Binding-site contacts:
Ligand atom C9 contacts residue GLY118 of chain 1.B at 3.6 Å.
Ligand atom C1 contacts residue VAL217 of chain 1.B at 3.5 Å (hydrophobic).
Ligand atom C8 contacts residue SO41 of chain 1.M at 3.6 Å.
Ligand atom C10 contacts residue SO41 of chain 1.M at 3.4 Å.
Ligand atom C5 contacts residue PHE200 of chain 1.B at 3.7 Å (hydrophobic).
Ligand atom O3 contacts residue SO41 of chain 1.M at 3.7 Å.
Ligand atom C11 contacts residue PHE159 of chain 1.A at 3.8 Å (hydrophobic).
Ligand atom C7 contacts residue VAL217 of chain 1.B at 3.8 Å (hydrophobic).
Ligand atom N3 contacts residue PHE200 of chain 1.B at 3.7 Å.
Ligand atom C2 contacts residue GLY118 of chain 1.B at 3.3 Å.
Ligand atom C3 contacts residue MET219 of chain 1.B at 3.7 Å (hydrophobic).
Ligand atom C6 contacts residue PHE159 of chain 1.A at 3.5 Å (hydrophobic).
Ligand atom C9 contacts residue ALA117 of chain 1.B at 3.7 Å (hydrophobic).
Ligand atom C11 contacts residue PHE200 of chain 1.B at 3.7 Å (hydrophobic).
Ligand atom N1 contacts residue GLY118 of chain 1.B at 3.1 Å (h-bond).
Ligand atom C11 contacts residue HIS257 of chain 1.B at 3.3 Å.
Ligand atom O3 contacts residue PHE159 of chain 1.A at 3.3 Å.
Ligand atom C9 contacts residue ASN243 of chain 1.B at 3.7 Å.
Ligand atom O2 contacts residue MET219 of chain 1.B at 3.0 Å (h-bond).
Ligand atom N2 contacts residue SO41 of chain 1.M at 3.0 Å (h-bond).
Ligand atom N4 contacts residue GLY218 of chain 1.B at 3.5 Å.
Ligand atom O1 contacts residue ASN243 of chain 1.B at 3.0 Å (h-bond).
Ligand atom O3 contacts residue TYR88 of chain 1.B at 3.6 Å.
Ligand atom N3 contacts residue GLU201 of chain 1.B at 2.9 Å (salt-bridge).
Ligand atom C3 contacts residue SO41 of chain 1.M at 3.1 Å.
Ligand atom N1 contacts residue ASN243 of chain 1.B at 2.9 Å (h-bond).
Ligand atom O1 contacts residue VAL245 of chain 1.B at 3.6 Å.
Ligand atom O4 contacts residue VAL260 of chain 1.B at 3.8 Å.
Ligand atom C9 contacts residue THR242 of chain 1.B at 3.6 Å.
Ligand atom O2 contacts residue SO41 of chain 1.M at 2.6 Å (h-bond).
Ligand atom C10 contacts residue ALA116 of chain 1.B at 2.9 Å (hydrophobic).
Ligand atom N4 contacts residue VAL217 of chain 1.B at 3.6 Å (h-bond).
Ligand atom O3 contacts residue HIS257 of chain 1.B at 3.4 Å.
Ligand atom N1 contacts residue ALA117 of chain 1.B at 3.6 Å.
Ligand atom C4 contacts residue ALA116 of chain 1.B at 3.5 Å (hydrophobic).
Ligand atom O1 contacts residue GLY118 of chain 1.B at 3.5 Å.
Ligand atom C7 contacts residue GLU201 of chain 1.B at 3.5 Å.
Ligand atom C9 contacts residue VAL260 of chain 1.B at 3.7 Å (hydrophobic).
Ligand atom O4 contacts residue HIS257 of chain 1.B at 3.0 Å (h-bond).
Ligand atom N3 contacts residue VAL217 of chain 1.B at 3.5 Å.

Sequence of chain 1.A:
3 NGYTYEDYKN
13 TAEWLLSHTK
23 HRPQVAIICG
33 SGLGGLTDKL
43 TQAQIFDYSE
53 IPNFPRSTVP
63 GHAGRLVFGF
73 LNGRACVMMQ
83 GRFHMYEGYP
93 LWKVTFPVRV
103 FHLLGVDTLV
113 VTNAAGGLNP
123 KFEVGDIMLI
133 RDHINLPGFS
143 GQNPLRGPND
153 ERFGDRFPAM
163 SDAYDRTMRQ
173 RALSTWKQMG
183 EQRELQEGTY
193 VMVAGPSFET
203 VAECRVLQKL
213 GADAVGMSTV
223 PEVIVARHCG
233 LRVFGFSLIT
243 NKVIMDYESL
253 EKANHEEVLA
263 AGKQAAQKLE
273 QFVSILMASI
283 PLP

Sequence of chain 1.B:
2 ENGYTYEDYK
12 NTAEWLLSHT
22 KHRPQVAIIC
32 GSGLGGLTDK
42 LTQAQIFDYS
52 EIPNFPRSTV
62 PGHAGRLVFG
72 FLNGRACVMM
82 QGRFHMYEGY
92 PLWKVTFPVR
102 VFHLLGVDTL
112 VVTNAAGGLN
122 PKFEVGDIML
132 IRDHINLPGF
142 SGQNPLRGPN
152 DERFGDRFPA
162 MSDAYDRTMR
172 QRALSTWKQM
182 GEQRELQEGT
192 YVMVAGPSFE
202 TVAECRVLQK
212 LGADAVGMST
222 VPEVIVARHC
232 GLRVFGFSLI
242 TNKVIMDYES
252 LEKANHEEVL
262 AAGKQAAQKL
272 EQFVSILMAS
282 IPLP

The protein below binds the small molecule below.
Small molecule (SMILES): O=c1[nH]cnc2c(CN[C@H](CO)[C@H](O)CO)c[nH]c12